Sequence of chain 1.B:
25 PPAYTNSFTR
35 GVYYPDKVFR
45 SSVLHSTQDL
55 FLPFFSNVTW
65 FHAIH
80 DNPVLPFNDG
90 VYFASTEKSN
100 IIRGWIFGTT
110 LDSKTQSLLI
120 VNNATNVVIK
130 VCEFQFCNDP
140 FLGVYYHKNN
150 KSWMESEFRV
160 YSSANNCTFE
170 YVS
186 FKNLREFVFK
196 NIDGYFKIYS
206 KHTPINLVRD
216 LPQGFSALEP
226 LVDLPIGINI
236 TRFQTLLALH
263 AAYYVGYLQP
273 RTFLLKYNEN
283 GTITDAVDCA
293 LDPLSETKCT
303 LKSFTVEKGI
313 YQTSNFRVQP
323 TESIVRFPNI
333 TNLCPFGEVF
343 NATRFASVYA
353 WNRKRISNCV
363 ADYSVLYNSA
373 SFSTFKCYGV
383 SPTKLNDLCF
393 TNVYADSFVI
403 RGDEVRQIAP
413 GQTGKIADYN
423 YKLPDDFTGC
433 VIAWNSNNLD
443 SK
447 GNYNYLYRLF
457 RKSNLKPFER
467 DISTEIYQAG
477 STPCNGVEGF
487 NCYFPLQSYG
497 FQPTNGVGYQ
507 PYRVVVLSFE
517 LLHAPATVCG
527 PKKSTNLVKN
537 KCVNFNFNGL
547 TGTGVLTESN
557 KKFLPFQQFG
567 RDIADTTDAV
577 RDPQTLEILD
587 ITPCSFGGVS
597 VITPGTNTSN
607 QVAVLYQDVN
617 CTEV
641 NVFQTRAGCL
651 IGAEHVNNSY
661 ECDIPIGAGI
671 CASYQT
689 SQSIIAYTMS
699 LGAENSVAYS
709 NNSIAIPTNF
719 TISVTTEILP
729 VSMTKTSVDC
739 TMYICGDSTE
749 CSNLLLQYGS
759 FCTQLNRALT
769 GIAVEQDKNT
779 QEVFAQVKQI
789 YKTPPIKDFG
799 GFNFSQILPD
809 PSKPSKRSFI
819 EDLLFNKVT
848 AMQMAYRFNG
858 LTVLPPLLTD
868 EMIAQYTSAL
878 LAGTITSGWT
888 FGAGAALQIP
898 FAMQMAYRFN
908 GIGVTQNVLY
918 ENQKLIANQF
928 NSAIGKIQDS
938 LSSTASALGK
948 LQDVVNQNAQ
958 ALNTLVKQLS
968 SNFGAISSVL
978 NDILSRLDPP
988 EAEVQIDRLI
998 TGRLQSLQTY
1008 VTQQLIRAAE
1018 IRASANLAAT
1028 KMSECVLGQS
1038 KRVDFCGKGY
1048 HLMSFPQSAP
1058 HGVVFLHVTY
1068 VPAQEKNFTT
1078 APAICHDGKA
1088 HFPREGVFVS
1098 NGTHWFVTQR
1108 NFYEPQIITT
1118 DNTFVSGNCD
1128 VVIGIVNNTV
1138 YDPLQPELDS

Binding-site contacts:
Ligand atom C8 contacts residue ASN280 of chain 1.B at 3.4 Å.
Ligand atom O7 contacts residue ASN280 of chain 1.B at 3.5 Å (h-bond).
Ligand atom C2 contacts residue ASN282 of chain 1.B at 2.4 Å.
Ligand atom C7 contacts residue ASN280 of chain 1.B at 3.6 Å.
Ligand atom C8 contacts residue GLU281 of chain 1.B at 3.3 Å.
Ligand atom N2 contacts residue ASN282 of chain 1.B at 2.9 Å (h-bond).
Ligand atom C3 contacts residue ASN282 of chain 1.B at 3.8 Å.
Ligand atom C7 contacts residue ASN282 of chain 1.B at 3.6 Å.
Ligand atom O7 contacts residue ASN282 of chain 1.B at 3.9 Å.
Ligand atom C4 contacts residue ASN282 of chain 1.B at 4.2 Å.
Ligand atom C1 contacts residue ASN282 of chain 1.B at 1.4 Å.
Ligand atom C5 contacts residue ASN282 of chain 1.B at 3.7 Å.
Ligand atom O5 contacts residue ASN282 of chain 1.B at 2.4 Å (h-bond).

The small molecule below binds the protein below.
Small molecule (SMILES): CC(=O)N[C@@H]1[C@@H](O)[C@H](O)[C@@H](CO)O[C@H]1O